Binding-site contacts:
Ligand atom C4 contacts residue ASN141 of chain 1.A at 4.2 Å.
Ligand atom C1 contacts residue ASN141 of chain 1.A at 1.4 Å.
Ligand atom C5 contacts residue ASN141 of chain 1.A at 3.7 Å.
Ligand atom C7 contacts residue PRO28 of chain 1.A at 4.3 Å (hydrophobic).
Ligand atom C7 contacts residue ASN141 of chain 1.A at 3.2 Å.
Ligand atom O6 contacts residue PHE142 of chain 1.A at 3.8 Å.
Ligand atom N2 contacts residue PRO28 of chain 1.A at 4.3 Å.
Ligand atom C8 contacts residue ASN141 of chain 1.A at 4.4 Å.
Ligand atom O5 contacts residue PHE142 of chain 1.A at 4.1 Å.
Ligand atom C2 contacts residue ASN141 of chain 1.A at 2.4 Å.
Ligand atom N2 contacts residue ASN141 of chain 1.A at 2.9 Å (h-bond).
Ligand atom O7 contacts residue ASN141 of chain 1.A at 3.1 Å (h-bond).
Ligand atom C8 contacts residue PRO28 of chain 1.A at 3.3 Å (hydrophobic).
Ligand atom C3 contacts residue ASN141 of chain 1.A at 3.8 Å.
Ligand atom O5 contacts residue ASN141 of chain 1.A at 2.4 Å (h-bond).

A protein and the small-molecule ligand that binds it are described below.
Small molecule (SMILES): CC(=O)N[C@@H]1[C@@H](O)[C@H](O)[C@@H](CO)O[C@H]1O

Sequence of chain 1.A:
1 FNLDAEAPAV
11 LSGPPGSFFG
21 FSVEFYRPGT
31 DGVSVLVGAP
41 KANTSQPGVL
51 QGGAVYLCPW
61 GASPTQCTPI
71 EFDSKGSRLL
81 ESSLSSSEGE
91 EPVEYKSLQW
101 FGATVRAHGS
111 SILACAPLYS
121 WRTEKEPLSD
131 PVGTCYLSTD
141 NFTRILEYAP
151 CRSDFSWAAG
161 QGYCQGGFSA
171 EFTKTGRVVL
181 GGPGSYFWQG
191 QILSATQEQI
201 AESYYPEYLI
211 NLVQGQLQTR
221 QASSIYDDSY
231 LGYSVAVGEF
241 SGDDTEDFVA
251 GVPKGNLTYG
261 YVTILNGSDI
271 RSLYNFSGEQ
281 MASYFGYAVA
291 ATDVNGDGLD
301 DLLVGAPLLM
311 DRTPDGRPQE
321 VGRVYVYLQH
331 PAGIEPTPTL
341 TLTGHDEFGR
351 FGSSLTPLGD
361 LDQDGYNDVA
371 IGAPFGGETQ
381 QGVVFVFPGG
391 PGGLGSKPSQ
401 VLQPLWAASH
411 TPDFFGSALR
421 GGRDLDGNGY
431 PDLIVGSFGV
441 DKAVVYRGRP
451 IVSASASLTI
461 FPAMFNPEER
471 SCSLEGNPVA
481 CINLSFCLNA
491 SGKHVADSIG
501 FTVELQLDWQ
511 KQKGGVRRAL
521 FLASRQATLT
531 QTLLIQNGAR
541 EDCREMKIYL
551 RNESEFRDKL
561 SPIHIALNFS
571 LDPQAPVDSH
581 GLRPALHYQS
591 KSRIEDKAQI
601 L